Binding-site contacts:
Ligand atom C contacts residue SER33 of chain 2.B at 3.2 Å.
Ligand atom C2' contacts residue VAL35 of chain 2.B at 3.5 Å (hydrophobic).
Ligand atom C contacts residue SER15 of chain 2.B at 3.5 Å.
Ligand atom CM3 contacts residue ALA38 of chain 2.B at 2.7 Å (hydrophobic).
Ligand atom CM5 contacts residue LEU98 of chain 2.B at 3.5 Å (hydrophobic).
Ligand atom O contacts residue ASN11 of chain 2.B at 2.9 Å (h-bond).
Ligand atom O contacts residue TYR31 of chain 2.B at 2.4 Å (h-bond).
Ligand atom C4 contacts residue TRP80 of chain 2.B at 3.9 Å (hydrophobic).
Ligand atom C6' contacts residue LEU98 of chain 2.B at 2.9 Å (hydrophobic).
Ligand atom C5 contacts residue TRP96 of chain 2.B at 3.0 Å (hydrophobic).
Ligand atom C6 contacts residue THR78 of chain 2.B at 3.9 Å.
Ligand atom C3 contacts residue TRP80 of chain 2.B at 3.7 Å (hydrophobic).
Ligand atom C3' contacts residue TRP67 of chain 2.B at 3.6 Å (hydrophobic).
Ligand atom C1' contacts residue LEU98 of chain 2.B at 3.8 Å (hydrophobic).
Ligand atom CM3 contacts residue ASN37 of chain 2.B at 2.8 Å.
Ligand atom C2' contacts residue TRP67 of chain 2.B at 3.8 Å (hydrophobic).
Ligand atom C contacts residue TYR31 of chain 2.B at 3.4 Å (hydrophobic).
Ligand atom C5 contacts residue THR78 of chain 2.B at 3.9 Å.
Ligand atom O4' contacts residue ALA74 of chain 2.B at 2.4 Å.
Ligand atom C4 contacts residue ASP116 of chain 2.B at 3.2 Å.
Ligand atom O contacts residue SER15 of chain 2.B at 2.8 Å (h-bond).
Ligand atom C4' contacts residue ALA74 of chain 2.B at 3.8 Å (hydrophobic).
Ligand atom OXT contacts residue SER15 of chain 2.B at 3.3 Å (h-bond).
Ligand atom C5' contacts residue LEU98 of chain 2.B at 3.6 Å (hydrophobic).
Ligand atom C4' contacts residue TRP67 of chain 2.B at 3.7 Å (hydrophobic).
Ligand atom N1 contacts residue TRP67 of chain 2.B at 3.6 Å.
Ligand atom C4' contacts residue SER76 of chain 2.B at 3.8 Å.
Ligand atom OXT contacts residue TYR31 of chain 2.B at 3.6 Å.
Ligand atom C3 contacts residue ASP116 of chain 2.B at 3.0 Å.
Ligand atom OXT contacts residue SER33 of chain 2.B at 2.0 Å (h-bond).
Ligand atom CM3 contacts residue TRP67 of chain 2.B at 3.5 Å (hydrophobic).
Ligand atom O4' contacts residue SER76 of chain 2.B at 3.3 Å (h-bond).
Ligand atom O4' contacts residue TRP67 of chain 2.B at 3.6 Å.
Ligand atom N1' contacts residue TRP108 of chain 3.A at 3.5 Å.
Ligand atom C4 contacts residue TRP96 of chain 2.B at 3.0 Å (hydrophobic).
Ligand atom N1 contacts residue SER33 of chain 2.B at 3.6 Å.
Ligand atom C3' contacts residue ASN37 of chain 2.B at 3.9 Å.
Ligand atom CM5 contacts residue SER76 of chain 2.B at 2.9 Å.
Ligand atom C5' contacts residue SER76 of chain 2.B at 3.6 Å.
Ligand atom O4' contacts residue ASN37 of chain 2.B at 3.5 Å (h-bond).

The protein below binds the small molecule below.
Small molecule (SMILES): Cc1cc(N=Nc2ccccc2C(=O)O)cc(C)c1O

Sequence of chain 2.B:
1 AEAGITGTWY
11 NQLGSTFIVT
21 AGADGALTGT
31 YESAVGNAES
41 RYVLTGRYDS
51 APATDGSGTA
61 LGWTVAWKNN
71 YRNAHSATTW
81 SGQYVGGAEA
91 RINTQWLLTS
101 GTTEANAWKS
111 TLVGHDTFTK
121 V

Sequence of chain 3.A:
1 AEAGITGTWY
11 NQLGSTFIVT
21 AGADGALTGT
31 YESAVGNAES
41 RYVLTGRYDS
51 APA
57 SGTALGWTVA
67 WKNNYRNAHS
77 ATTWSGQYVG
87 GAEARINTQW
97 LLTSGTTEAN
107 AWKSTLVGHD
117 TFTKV